The small molecule below binds the protein below.
Small molecule (SMILES): COc1cccc(C(=O)Nc2ccccc2F)c1

Sequence of chain 1.A:
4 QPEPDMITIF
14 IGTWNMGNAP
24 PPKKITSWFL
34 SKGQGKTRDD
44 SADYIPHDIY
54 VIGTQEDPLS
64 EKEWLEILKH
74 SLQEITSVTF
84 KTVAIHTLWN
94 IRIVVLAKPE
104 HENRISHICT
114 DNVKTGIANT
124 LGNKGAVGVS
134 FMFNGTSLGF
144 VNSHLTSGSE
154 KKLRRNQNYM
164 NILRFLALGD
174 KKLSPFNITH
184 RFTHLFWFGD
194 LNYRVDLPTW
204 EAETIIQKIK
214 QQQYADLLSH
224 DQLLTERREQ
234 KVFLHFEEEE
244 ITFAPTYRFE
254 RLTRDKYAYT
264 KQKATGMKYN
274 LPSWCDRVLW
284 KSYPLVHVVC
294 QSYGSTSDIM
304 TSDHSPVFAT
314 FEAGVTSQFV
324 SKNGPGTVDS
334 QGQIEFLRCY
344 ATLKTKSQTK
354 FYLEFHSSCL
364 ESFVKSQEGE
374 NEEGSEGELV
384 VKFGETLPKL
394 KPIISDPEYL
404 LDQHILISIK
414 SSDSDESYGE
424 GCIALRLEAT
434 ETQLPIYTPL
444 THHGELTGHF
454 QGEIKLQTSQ

Binding-site contacts:
Ligand atom C05 contacts residue ILE111 of chain 1.A at 3.7 Å (hydrophobic).
Ligand atom F18 contacts residue THR85 of chain 1.A at 2.9 Å.
Ligand atom C01 contacts residue GLU105 of chain 1.A at 4.0 Å.
Ligand atom C03 contacts residue GLU105 of chain 1.A at 3.9 Å.
Ligand atom C03 contacts residue VAL86 of chain 1.A at 4.5 Å (hydrophobic).
Ligand atom C05 contacts residue ILE108 of chain 1.A at 3.4 Å (hydrophobic).
Ligand atom O02 contacts residue ILE108 of chain 1.A at 4.2 Å.
Ligand atom C03 contacts residue ILE108 of chain 1.A at 4.2 Å (hydrophobic).
Ligand atom C09 contacts residue ILE111 of chain 1.A at 4.2 Å (hydrophobic).
Ligand atom O02 contacts residue VAL86 of chain 1.A at 3.9 Å.
Ligand atom C01 contacts residue LYS84 of chain 1.A at 3.3 Å.
Ligand atom C08 contacts residue VAL86 of chain 1.A at 4.0 Å (hydrophobic).
Ligand atom O10 contacts residue ILE111 of chain 1.A at 4.3 Å.
Ligand atom F18 contacts residue ALA87 of chain 1.A at 3.2 Å.
Ligand atom C04 contacts residue ILE108 of chain 1.A at 3.5 Å (hydrophobic).
Ligand atom F18 contacts residue VAL86 of chain 1.A at 2.6 Å.
Ligand atom C17 contacts residue VAL86 of chain 1.A at 3.6 Å (hydrophobic).
Ligand atom C17 contacts residue THR85 of chain 1.A at 3.5 Å.
Ligand atom C07 contacts residue ILE111 of chain 1.A at 3.6 Å (hydrophobic).
Ligand atom C04 contacts residue ILE111 of chain 1.A at 4.2 Å (hydrophobic).
Ligand atom C08 contacts residue THR85 of chain 1.A at 3.7 Å.
Ligand atom C09 contacts residue VAL86 of chain 1.A at 4.0 Å (hydrophobic).
Ligand atom C07 contacts residue THR85 of chain 1.A at 4.4 Å.
Ligand atom N11 contacts residue THR85 of chain 1.A at 2.8 Å (h-bond).
Ligand atom C12 contacts residue THR85 of chain 1.A at 3.5 Å.
Ligand atom C01 contacts residue THR85 of chain 1.A at 4.2 Å.
Ligand atom O02 contacts residue GLU105 of chain 1.A at 3.5 Å.
Ligand atom C08 contacts residue ILE111 of chain 1.A at 4.2 Å (hydrophobic).
Ligand atom C12 contacts residue VAL86 of chain 1.A at 4.1 Å (hydrophobic).
Ligand atom C01 contacts residue VAL86 of chain 1.A at 3.8 Å (hydrophobic).
Ligand atom C04 contacts residue GLU105 of chain 1.A at 3.1 Å.
Ligand atom C05 contacts residue GLU105 of chain 1.A at 3.9 Å.
Ligand atom C03 contacts residue ILE111 of chain 1.A at 4.4 Å (hydrophobic).
Ligand atom C07 contacts residue VAL86 of chain 1.A at 4.4 Å (hydrophobic).
Ligand atom C06 contacts residue ILE111 of chain 1.A at 3.4 Å (hydrophobic).
Ligand atom C09 contacts residue THR85 of chain 1.A at 4.0 Å.
Ligand atom N11 contacts residue VAL86 of chain 1.A at 3.7 Å.